Binding-site contacts:
Ligand atom CG contacts residue LEU135 of chain 1.C at 3.6 Å (hydrophobic).
Ligand atom OXT contacts residue THR88 of chain 1.C at 2.9 Å (h-bond).
Ligand atom CA contacts residue SER139 of chain 1.C at 3.3 Å.
Ligand atom CD contacts residue THR140 of chain 1.C at 3.3 Å.
Ligand atom C contacts residue THR88 of chain 1.C at 3.6 Å.
Ligand atom O contacts residue TYR58 of chain 1.C at 3.4 Å.
Ligand atom N contacts residue GLU190 of chain 1.C at 2.7 Å (salt-bridge).
Ligand atom N contacts residue TYR58 of chain 1.C at 4.2 Å.
Ligand atom N contacts residue SER139 of chain 1.C at 3.9 Å.
Ligand atom OE1 contacts residue GLU190 of chain 1.C at 3.8 Å.
Ligand atom CA contacts residue PRO86 of chain 1.C at 4.1 Å (hydrophobic).
Ligand atom C contacts residue SER139 of chain 1.C at 3.4 Å.
Ligand atom OXT contacts residue PRO86 of chain 1.C at 3.7 Å.
Ligand atom OXT contacts residue LEU87 of chain 1.C at 3.5 Å.
Ligand atom N contacts residue TYR217 of chain 1.C at 3.7 Å.
Ligand atom CA contacts residue GLU190 of chain 1.C at 3.3 Å.
Ligand atom OE2 contacts residue THR140 of chain 1.C at 3.1 Å (h-bond).
Ligand atom OXT contacts residue TYR58 of chain 1.C at 3.5 Å.
Ligand atom N contacts residue PRO86 of chain 1.C at 3.0 Å (h-bond).
Ligand atom CD contacts residue LEU135 of chain 1.C at 3.9 Å (hydrophobic).
Ligand atom CB contacts residue TYR58 of chain 1.C at 3.5 Å (hydrophobic).
Ligand atom N contacts residue THR88 of chain 1.C at 2.8 Å (h-bond).
Ligand atom O contacts residue SER139 of chain 1.C at 2.9 Å (h-bond).
Ligand atom OXT contacts residue SER139 of chain 1.C at 4.0 Å.
Ligand atom CD contacts residue GLU190 of chain 1.C at 3.9 Å.
Ligand atom OXT contacts residue ARG93 of chain 1.C at 2.8 Å (salt-bridge).
Ligand atom O contacts residue ARG93 of chain 1.C at 2.7 Å (salt-bridge).
Ligand atom CA contacts residue THR88 of chain 1.C at 3.4 Å.
Ligand atom OE2 contacts residue GLY138 of chain 1.C at 3.7 Å.
Ligand atom CG contacts residue GLU190 of chain 1.C at 3.6 Å.
Ligand atom O contacts residue GLY138 of chain 1.C at 3.3 Å.
Ligand atom CB contacts residue LEU135 of chain 1.C at 4.0 Å (hydrophobic).
Ligand atom CA contacts residue TYR58 of chain 1.C at 4.1 Å (hydrophobic).
Ligand atom C contacts residue ARG93 of chain 1.C at 3.4 Å.
Ligand atom CG contacts residue TYR58 of chain 1.C at 4.2 Å (hydrophobic).
Ligand atom CB contacts residue GLU190 of chain 1.C at 4.1 Å.
Ligand atom OE1 contacts residue THR140 of chain 1.C at 2.6 Å (h-bond).
Ligand atom OE2 contacts residue LEU135 of chain 1.C at 4.1 Å.
Ligand atom C contacts residue TYR58 of chain 1.C at 3.6 Å (hydrophobic).
Ligand atom OE2 contacts residue SER139 of chain 1.C at 3.2 Å (h-bond).

The protein below binds the small molecule below.
Small molecule (SMILES): N[C@@H](CCC(=O)O)C(=O)O

Sequence of chain 1.C:
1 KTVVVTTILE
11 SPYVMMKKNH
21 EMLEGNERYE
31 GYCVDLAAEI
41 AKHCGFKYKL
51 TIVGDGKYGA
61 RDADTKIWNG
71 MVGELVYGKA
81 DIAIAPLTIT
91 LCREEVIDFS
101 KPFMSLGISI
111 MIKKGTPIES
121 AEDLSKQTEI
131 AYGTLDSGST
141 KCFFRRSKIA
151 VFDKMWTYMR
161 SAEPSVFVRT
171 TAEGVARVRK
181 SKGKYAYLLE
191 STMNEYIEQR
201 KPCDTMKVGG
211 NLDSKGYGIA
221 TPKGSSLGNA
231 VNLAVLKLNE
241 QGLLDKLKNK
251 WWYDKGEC